This small molecule binds to this protein.
Small molecule (SMILES): O=C1C=CCCC1

Sequence of chain 1.A:
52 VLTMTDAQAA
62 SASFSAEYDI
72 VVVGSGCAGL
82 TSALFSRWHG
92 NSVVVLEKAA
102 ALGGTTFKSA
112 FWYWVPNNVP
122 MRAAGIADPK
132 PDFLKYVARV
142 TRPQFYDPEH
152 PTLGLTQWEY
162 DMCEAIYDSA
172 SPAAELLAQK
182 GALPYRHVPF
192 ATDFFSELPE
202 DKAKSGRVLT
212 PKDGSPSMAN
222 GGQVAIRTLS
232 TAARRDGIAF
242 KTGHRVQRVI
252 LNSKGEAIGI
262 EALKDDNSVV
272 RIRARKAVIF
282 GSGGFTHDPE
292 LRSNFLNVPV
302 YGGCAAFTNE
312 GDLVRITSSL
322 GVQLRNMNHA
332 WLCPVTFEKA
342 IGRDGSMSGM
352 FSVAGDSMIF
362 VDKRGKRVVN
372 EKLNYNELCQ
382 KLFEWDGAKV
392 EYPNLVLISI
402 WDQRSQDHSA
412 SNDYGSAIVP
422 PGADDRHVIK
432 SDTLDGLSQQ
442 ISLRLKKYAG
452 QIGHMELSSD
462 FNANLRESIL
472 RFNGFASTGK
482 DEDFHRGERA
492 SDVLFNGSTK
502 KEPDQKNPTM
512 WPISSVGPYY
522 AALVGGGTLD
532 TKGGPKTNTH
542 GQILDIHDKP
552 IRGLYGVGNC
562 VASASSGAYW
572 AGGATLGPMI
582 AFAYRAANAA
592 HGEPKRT

Binding-site contacts:
Ligand atom C3 contacts residue LEU435 of chain 1.A at 4.0 Å (hydrophobic).
Ligand atom C4 contacts residue SER515 of chain 1.A at 4.0 Å.
Ligand atom C6 contacts residue ILE470 of chain 1.A at 4.2 Å (hydrophobic).
Ligand atom O1 contacts residue LEU471 of chain 1.A at 3.4 Å.
Ligand atom C4 contacts residue ILE470 of chain 1.A at 3.5 Å (hydrophobic).
Ligand atom C1 contacts residue LEU471 of chain 1.A at 3.8 Å (hydrophobic).
Ligand atom C6 contacts residue LEU471 of chain 1.A at 4.5 Å (hydrophobic).
Ligand atom C5 contacts residue ILE514 of chain 1.A at 3.5 Å (hydrophobic).
Ligand atom C5 contacts residue ASN474 of chain 1.A at 4.1 Å.
Ligand atom C5 contacts residue SER515 of chain 1.A at 3.4 Å.
Ligand atom C6 contacts residue ASN474 of chain 1.A at 4.0 Å.
Ligand atom C6 contacts residue SER516 of chain 1.A at 3.5 Å.
Ligand atom C1 contacts residue SER516 of chain 1.A at 4.0 Å.
Ligand atom O1 contacts residue SER516 of chain 1.A at 4.1 Å.
Ligand atom C3 contacts residue ILE470 of chain 1.A at 4.2 Å (hydrophobic).
Ligand atom C6 contacts residue SER515 of chain 1.A at 4.3 Å.
Ligand atom C5 contacts residue SER516 of chain 1.A at 3.7 Å.
Ligand atom C2 contacts residue LEU471 of chain 1.A at 4.3 Å (hydrophobic).
Ligand atom C4 contacts residue SER516 of chain 1.A at 4.4 Å.
Ligand atom C5 contacts residue ILE470 of chain 1.A at 3.5 Å (hydrophobic).
Ligand atom C4 contacts residue TYR520 of chain 1.A at 4.4 Å (hydrophobic).
Ligand atom C6 contacts residue ILE514 of chain 1.A at 4.0 Å (hydrophobic).
Ligand atom C4 contacts residue LEU435 of chain 1.A at 4.0 Å (hydrophobic).